Binding-site contacts:
Ligand atom CAC contacts residue VAL127 of chain 5.B at 3.4 Å (hydrophobic).
Ligand atom C2C contacts residue CYS82 of chain 5.B at 3.5 Å (hydrophobic).
Ligand atom CHA contacts residue ARG84 of chain 5.B at 3.5 Å.
Ligand atom O2A contacts residue ARG84 of chain 5.B at 2.6 Å (salt-bridge).
Ligand atom CHB contacts residue ASP85 of chain 5.B at 3.4 Å.
Ligand atom C3A contacts residue ARG84 of chain 5.B at 3.7 Å.
Ligand atom C2A contacts residue ARG84 of chain 5.B at 3.5 Å.
Ligand atom C4A contacts residue ASP85 of chain 5.B at 3.5 Å.
Ligand atom C3D contacts residue ALA81 of chain 5.B at 3.4 Å (hydrophobic).
Ligand atom CAB contacts residue ILE88 of chain 5.B at 3.7 Å (hydrophobic).
Ligand atom CMC contacts residue LEU66 of chain 5.B at 3.5 Å (hydrophobic).
Ligand atom CBB contacts residue ILE88 of chain 5.B at 3.5 Å (hydrophobic).
Ligand atom CBB contacts residue TYR92 of chain 5.B at 3.7 Å (hydrophobic).
Ligand atom CMB contacts residue LEU113 of chain 5.B at 3.6 Å (hydrophobic).
Ligand atom C1D contacts residue ASP85 of chain 5.B at 3.7 Å.
Ligand atom CHD contacts residue ASP85 of chain 5.B at 3.6 Å.
Ligand atom C4C contacts residue CYS82 of chain 5.B at 3.5 Å (hydrophobic).
Ligand atom CMD contacts residue ARG78 of chain 5.B at 3.4 Å.
Ligand atom O2D contacts residue LEU120 of chain 5.B at 3.5 Å.
Ligand atom OC contacts residue MEN72 of chain 5.B at 3.2 Å.
Ligand atom OC contacts residue ALA73 of chain 5.B at 3.6 Å.
Ligand atom C3C contacts residue CYS82 of chain 5.B at 3.0 Å (hydrophobic).
Ligand atom C2A contacts residue LEU120 of chain 5.B at 3.7 Å (hydrophobic).
Ligand atom ND contacts residue ASP85 of chain 5.B at 2.8 Å (salt-bridge).
Ligand atom CMD contacts residue MEN72 of chain 5.B at 3.2 Å.
Ligand atom CAC contacts residue CYS82 of chain 5.B at 3.0 Å (hydrophobic).
Ligand atom C4D contacts residue ALA81 of chain 5.B at 3.7 Å (hydrophobic).
Ligand atom NA contacts residue ARG84 of chain 5.B at 2.9 Å (salt-bridge).
Ligand atom C4A contacts residue ARG84 of chain 5.B at 3.3 Å.
Ligand atom CBC contacts residue CYS82 of chain 5.B at 2.8 Å (hydrophobic).
Ligand atom CHD contacts residue CYS82 of chain 5.B at 3.5 Å (hydrophobic).
Ligand atom CMC contacts residue LEU59 of chain 5.B at 3.5 Å (hydrophobic).
Ligand atom CAA contacts residue LEU120 of chain 5.B at 3.5 Å (hydrophobic).
Ligand atom NA contacts residue ASP85 of chain 5.B at 2.9 Å (salt-bridge).
Ligand atom CAD contacts residue ALA81 of chain 5.B at 3.7 Å (hydrophobic).
Ligand atom C1C contacts residue MEN72 of chain 5.B at 3.5 Å.
Ligand atom C1A contacts residue ARG84 of chain 5.B at 3.0 Å.
Ligand atom CGA contacts residue ARG84 of chain 5.B at 3.6 Å.
Ligand atom OC contacts residue LEU66 of chain 5.B at 3.5 Å.
Ligand atom NC contacts residue MEN72 of chain 5.B at 2.9 Å (h-bond).

Sequence of chain 5.B:
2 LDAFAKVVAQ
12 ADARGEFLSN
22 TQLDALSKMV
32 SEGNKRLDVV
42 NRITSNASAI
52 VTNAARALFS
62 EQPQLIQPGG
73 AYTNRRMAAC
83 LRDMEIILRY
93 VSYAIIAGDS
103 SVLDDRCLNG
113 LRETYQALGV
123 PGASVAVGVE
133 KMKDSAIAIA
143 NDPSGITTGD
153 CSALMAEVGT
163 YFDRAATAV

A protein and the small-molecule ligand that binds it are described below.
Small molecule (SMILES): C=CC1=C(C)/C(=C/c2[nH]c(/C=C3\N=C(/C=C4\NC(=O)C(C)=C4C=C)C(C)=C3CCC(=O)O)c(CCC(=O)O)c2C)NC1=O